Sequence of chain 2.F:
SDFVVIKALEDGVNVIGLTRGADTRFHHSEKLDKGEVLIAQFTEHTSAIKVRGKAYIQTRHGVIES

The protein below binds the small molecule below.
Small molecule (SMILES): N[C@@H](Cc1c[nH]c2ccccc12)C(=O)O

Binding-site contacts:
Ligand atom CB contacts residue SER51 of chain 2.F at 3.3 Å.
Ligand atom CH2 contacts residue GLY21 of chain 3.D at 3.5 Å.
Ligand atom CD1 contacts residue GLN45 of chain 3.D at 3.5 Å.
Ligand atom N contacts residue ASP27 of chain 2.F at 3.0 Å (salt-bridge).
Ligand atom CD1 contacts residue SER51 of chain 2.F at 3.5 Å.
Ligand atom CZ3 contacts residue HIS32 of chain 3.D at 3.8 Å.
Ligand atom CE2 contacts residue GLN45 of chain 3.D at 4.0 Å.
Ligand atom C contacts residue SER51 of chain 2.F at 3.5 Å.
Ligand atom C contacts residue THR50 of chain 3.D at 4.0 Å.
Ligand atom CA contacts residue THR28 of chain 2.F at 3.2 Å.
Ligand atom CA contacts residue THR23 of chain 2.F at 3.7 Å.
Ligand atom CE3 contacts residue HIS31 of chain 3.D at 4.0 Å.
Ligand atom CD1 contacts residue THR47 of chain 3.D at 3.8 Å.
Ligand atom C contacts residue THR47 of chain 3.D at 3.5 Å.
Ligand atom CZ2 contacts residue ILE53 of chain 3.D at 4.0 Å (hydrophobic).
Ligand atom O contacts residue THR23 of chain 2.F at 3.9 Å.
Ligand atom N contacts residue GLY25 of chain 2.F at 2.9 Å (h-bond).
Ligand atom OXT contacts residue THR50 of chain 3.D at 3.0 Å (h-bond).
Ligand atom CZ2 contacts residue THR50 of chain 3.D at 3.9 Å.
Ligand atom CE2 contacts residue ALA44 of chain 3.D at 3.9 Å (hydrophobic).
Ligand atom OXT contacts residue HIS49 of chain 3.D at 3.8 Å.
Ligand atom CA contacts residue SER51 of chain 2.F at 3.9 Å.
Ligand atom CZ3 contacts residue GLY21 of chain 3.D at 3.7 Å.
Ligand atom CE3 contacts residue HIS32 of chain 3.D at 3.9 Å.
Ligand atom N contacts residue THR23 of chain 2.F at 2.7 Å (h-bond).
Ligand atom O contacts residue THR47 of chain 3.D at 3.6 Å.
Ligand atom O contacts residue GLY25 of chain 2.F at 3.0 Å (h-bond).
Ligand atom NE1 contacts residue ALA44 of chain 3.D at 3.7 Å.
Ligand atom OXT contacts residue THR47 of chain 3.D at 2.6 Å (h-bond).
Ligand atom N contacts residue THR28 of chain 2.F at 2.7 Å (h-bond).
Ligand atom CB contacts residue THR23 of chain 2.F at 3.6 Å.
Ligand atom CA contacts residue GLY25 of chain 2.F at 3.6 Å.
Ligand atom CZ2 contacts residue ALA44 of chain 3.D at 3.9 Å (hydrophobic).
Ligand atom O contacts residue SER51 of chain 2.F at 2.9 Å (h-bond).
Ligand atom C contacts residue GLY25 of chain 2.F at 3.4 Å.
Ligand atom O contacts residue ARG24 of chain 2.F at 3.4 Å.
Ligand atom CG contacts residue SER51 of chain 2.F at 3.8 Å.
Ligand atom CB contacts residue THR28 of chain 2.F at 3.7 Å.
Ligand atom OXT contacts residue GLY25 of chain 2.F at 4.0 Å.
Ligand atom NE1 contacts residue GLN45 of chain 3.D at 2.8 Å (h-bond).

Sequence of chain 3.D:
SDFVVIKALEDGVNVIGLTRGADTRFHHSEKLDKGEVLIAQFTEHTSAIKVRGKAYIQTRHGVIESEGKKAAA